This protein binds this small molecule.
Small molecule (SMILES): CC(=O)N[C@@H]1[C@@H](O)[C@H](O)[C@@H](CO)O[C@H]1O

Sequence of chain 1.C:
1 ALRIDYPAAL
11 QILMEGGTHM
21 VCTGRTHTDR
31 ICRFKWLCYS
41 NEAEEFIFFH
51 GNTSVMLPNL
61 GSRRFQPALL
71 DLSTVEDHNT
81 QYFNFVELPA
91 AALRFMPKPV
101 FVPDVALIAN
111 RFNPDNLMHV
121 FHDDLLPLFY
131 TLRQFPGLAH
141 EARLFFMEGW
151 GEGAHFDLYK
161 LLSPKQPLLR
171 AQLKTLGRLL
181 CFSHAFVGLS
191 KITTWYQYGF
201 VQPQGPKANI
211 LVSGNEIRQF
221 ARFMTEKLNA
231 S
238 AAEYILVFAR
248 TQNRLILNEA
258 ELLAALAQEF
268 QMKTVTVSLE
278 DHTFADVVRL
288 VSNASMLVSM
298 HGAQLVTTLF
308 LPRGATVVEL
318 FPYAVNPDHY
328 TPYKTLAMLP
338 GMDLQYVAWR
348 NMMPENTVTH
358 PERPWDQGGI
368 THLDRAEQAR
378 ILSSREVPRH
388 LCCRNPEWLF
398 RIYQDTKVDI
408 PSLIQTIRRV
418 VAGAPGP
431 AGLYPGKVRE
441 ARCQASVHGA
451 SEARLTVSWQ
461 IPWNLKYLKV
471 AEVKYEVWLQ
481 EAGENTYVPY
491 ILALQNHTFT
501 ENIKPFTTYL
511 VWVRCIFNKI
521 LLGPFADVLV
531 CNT

Binding-site contacts:
Ligand atom C7 contacts residue THR456 of chain 1.C at 4.1 Å.
Ligand atom O5 contacts residue ASN496 of chain 1.C at 2.3 Å (h-bond).
Ligand atom O7 contacts residue THR498 of chain 1.C at 3.1 Å (h-bond).
Ligand atom O7 contacts residue ASN496 of chain 1.C at 3.4 Å (h-bond).
Ligand atom N2 contacts residue ASN496 of chain 1.C at 3.1 Å (h-bond).
Ligand atom C1 contacts residue ASN496 of chain 1.C at 1.4 Å.
Ligand atom C5 contacts residue ASN496 of chain 1.C at 3.6 Å.
Ligand atom C8 contacts residue THR498 of chain 1.C at 4.0 Å.
Ligand atom C4 contacts residue ASN496 of chain 1.C at 4.3 Å.
Ligand atom C2 contacts residue THR456 of chain 1.C at 4.2 Å.
Ligand atom O7 contacts residue THR456 of chain 1.C at 3.1 Å.
Ligand atom C7 contacts residue THR498 of chain 1.C at 3.9 Å.
Ligand atom C7 contacts residue ASN496 of chain 1.C at 3.5 Å.
Ligand atom O5 contacts residue SER458 of chain 1.C at 4.2 Å.
Ligand atom C2 contacts residue ASN496 of chain 1.C at 2.6 Å.
Ligand atom C3 contacts residue ASN496 of chain 1.C at 3.9 Å.
Ligand atom C6 contacts residue SER458 of chain 1.C at 4.4 Å.
Ligand atom O6 contacts residue SER458 of chain 1.C at 4.2 Å.